Sequence of chain 1.B:
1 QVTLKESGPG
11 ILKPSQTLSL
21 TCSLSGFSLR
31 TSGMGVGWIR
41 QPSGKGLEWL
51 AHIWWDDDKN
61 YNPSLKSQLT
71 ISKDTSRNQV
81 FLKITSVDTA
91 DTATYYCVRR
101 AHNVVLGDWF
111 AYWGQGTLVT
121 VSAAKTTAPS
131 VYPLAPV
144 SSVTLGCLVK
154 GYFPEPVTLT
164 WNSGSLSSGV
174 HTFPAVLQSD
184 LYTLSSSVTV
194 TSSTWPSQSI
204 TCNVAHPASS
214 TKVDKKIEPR

Sequence of chain 1.A:
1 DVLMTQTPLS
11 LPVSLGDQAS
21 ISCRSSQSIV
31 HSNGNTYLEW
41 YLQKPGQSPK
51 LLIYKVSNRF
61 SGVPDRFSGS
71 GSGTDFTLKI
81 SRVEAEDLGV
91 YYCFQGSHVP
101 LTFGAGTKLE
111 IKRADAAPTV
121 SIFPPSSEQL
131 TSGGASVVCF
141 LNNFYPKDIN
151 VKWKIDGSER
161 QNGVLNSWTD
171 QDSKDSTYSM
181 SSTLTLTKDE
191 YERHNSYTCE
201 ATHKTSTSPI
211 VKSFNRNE

This small molecule binds to this protein.
Small molecule (SMILES): C[C@H](N)C(=O)N[C@@H](CCC(=O)O)C(=O)N[C@@H](Cc1ccccc1)C(=O)N[C@@H](CCCN=C(N)N)C(=O)N[C@@H](CC1=NC=NC1)C(=O)N[C@@H](CC(=O)O)C(=O)N[C@@H](CO)C(=O)O

Binding-site contacts:
Ligand atom OE1 contacts residue SER32 of chain 1.A at 2.8 Å (h-bond).
Ligand atom OE2 contacts residue SER32 of chain 1.A at 3.1 Å (h-bond).
Ligand atom CB contacts residue SER97 of chain 1.A at 3.4 Å.
Ligand atom CG contacts residue TYR37 of chain 1.A at 3.4 Å (hydrophobic).
Ligand atom OE2 contacts residue HIS31 of chain 1.A at 3.5 Å.
Ligand atom OD2 contacts residue ASN103 of chain 1.B at 3.2 Å.
Ligand atom N contacts residue HIS102 of chain 1.B at 2.6 Å (h-bond).
Ligand atom O contacts residue ASN33 of chain 1.A at 3.1 Å (h-bond).
Ligand atom CG contacts residue ASP108 of chain 1.B at 3.4 Å.
Ligand atom CB contacts residue GLY96 of chain 1.A at 3.4 Å.
Ligand atom CB contacts residue TYR37 of chain 1.A at 3.2 Å (hydrophobic).
Ligand atom CG contacts residue HIS102 of chain 1.B at 3.2 Å.
Ligand atom NH2 contacts residue HIS102 of chain 1.B at 2.9 Å (h-bond).
Ligand atom CA contacts residue SER97 of chain 1.A at 3.6 Å.
Ligand atom CD contacts residue SER32 of chain 1.A at 3.4 Å.
Ligand atom CE1 contacts residue ASP108 of chain 1.B at 3.0 Å.
Ligand atom NH2 contacts residue ASP56 of chain 1.B at 3.4 Å (salt-bridge).
Ligand atom CZ contacts residue TRP54 of chain 1.B at 3.2 Å (hydrophobic).
Ligand atom O contacts residue HIS98 of chain 1.A at 3.3 Å.
Ligand atom C contacts residue HIS102 of chain 1.B at 3.4 Å.
Ligand atom CA contacts residue VAL99 of chain 1.A at 3.6 Å (hydrophobic).
Ligand atom O contacts residue HIS31 of chain 1.A at 2.8 Å (h-bond).
Ligand atom CB contacts residue HIS102 of chain 1.B at 3.2 Å.
Ligand atom O contacts residue VAL99 of chain 1.A at 2.5 Å (h-bond).
Ligand atom N contacts residue SER97 of chain 1.A at 2.7 Å (h-bond).
Ligand atom CD contacts residue HIS31 of chain 1.A at 3.1 Å.
Ligand atom NH2 contacts residue TRP55 of chain 1.B at 3.2 Å (h-bond).
Ligand atom ND1 contacts residue TYR37 of chain 1.A at 3.3 Å.
Ligand atom CD2 contacts residue TYR37 of chain 1.A at 3.4 Å (hydrophobic).
Ligand atom ND1 contacts residue ASP108 of chain 1.B at 2.4 Å (salt-bridge).
Ligand atom NE2 contacts residue GLY96 of chain 1.A at 2.7 Å (h-bond).
Ligand atom CG contacts residue HIS31 of chain 1.A at 3.1 Å.
Ligand atom OE1 contacts residue HIS31 of chain 1.A at 3.1 Å (h-bond).
Ligand atom OD1 contacts residue HIS102 of chain 1.B at 2.8 Å (h-bond).
Ligand atom O contacts residue HIS102 of chain 1.B at 3.2 Å.
Ligand atom CA contacts residue HIS102 of chain 1.B at 3.4 Å.
Ligand atom CE2 contacts residue TRP54 of chain 1.B at 3.4 Å (hydrophobic).
Ligand atom CA contacts residue HIS102 of chain 1.B at 3.5 Å.
Ligand atom NH1 contacts residue ASP56 of chain 1.B at 3.1 Å (salt-bridge).
Ligand atom NE contacts residue HIS102 of chain 1.B at 3.4 Å.